Sequence of chain 1.IA:
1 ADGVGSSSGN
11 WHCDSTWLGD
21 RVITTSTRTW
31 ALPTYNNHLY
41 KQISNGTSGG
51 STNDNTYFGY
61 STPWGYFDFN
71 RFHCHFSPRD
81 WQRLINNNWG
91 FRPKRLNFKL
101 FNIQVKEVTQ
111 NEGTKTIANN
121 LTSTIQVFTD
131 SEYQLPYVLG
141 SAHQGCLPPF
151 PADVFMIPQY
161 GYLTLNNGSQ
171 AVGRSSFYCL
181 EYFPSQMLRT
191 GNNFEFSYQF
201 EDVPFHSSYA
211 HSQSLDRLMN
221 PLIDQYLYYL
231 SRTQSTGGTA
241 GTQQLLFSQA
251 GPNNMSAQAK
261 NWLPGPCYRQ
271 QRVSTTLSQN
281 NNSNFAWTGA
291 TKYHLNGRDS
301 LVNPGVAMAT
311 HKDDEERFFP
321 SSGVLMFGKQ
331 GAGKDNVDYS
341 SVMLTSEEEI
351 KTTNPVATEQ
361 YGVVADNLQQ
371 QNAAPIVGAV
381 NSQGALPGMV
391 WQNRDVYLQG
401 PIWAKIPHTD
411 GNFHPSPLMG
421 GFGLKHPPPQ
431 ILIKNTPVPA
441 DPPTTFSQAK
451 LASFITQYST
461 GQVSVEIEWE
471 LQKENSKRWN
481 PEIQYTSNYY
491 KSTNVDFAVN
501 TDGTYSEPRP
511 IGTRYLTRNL

Binding-site contacts:
Ligand atom OP2 contacts residue DC1 of chain 1.YD at 2.5 Å (h-bond).
Ligand atom N6 contacts residue SER416 of chain 1.IA at 3.4 Å (h-bond).
Ligand atom C6 contacts residue VAL203 of chain 1.IA at 4.1 Å (hydrophobic).
Ligand atom C5 contacts residue PRO204 of chain 1.IA at 3.8 Å (hydrophobic).
Ligand atom C5 contacts residue PRO415 of chain 1.IA at 3.7 Å (hydrophobic).
Ligand atom N1 contacts residue GLY423 of chain 1.IA at 3.0 Å (h-bond).
Ligand atom N7 contacts residue SER416 of chain 1.IA at 3.3 Å.
Ligand atom N3 contacts residue PRO415 of chain 1.IA at 3.9 Å.
Ligand atom C6 contacts residue PRO415 of chain 1.IA at 3.7 Å (hydrophobic).
Ligand atom N1 contacts residue PRO415 of chain 1.IA at 3.7 Å.
Ligand atom N1 contacts residue VAL203 of chain 1.IA at 3.5 Å.
Ligand atom C6 contacts residue GLY423 of chain 1.IA at 3.9 Å.
Ligand atom OP1 contacts residue DC1 of chain 1.YD at 2.5 Å (h-bond).
Ligand atom C2' contacts residue HIS414 of chain 1.IA at 3.2 Å.
Ligand atom C2' contacts residue PRO415 of chain 1.IA at 3.8 Å (hydrophobic).
Ligand atom N7 contacts residue HIS414 of chain 1.IA at 3.6 Å.
Ligand atom O4' contacts residue DC1 of chain 1.YD at 3.9 Å.
Ligand atom C1' contacts residue PRO415 of chain 1.IA at 3.7 Å (hydrophobic).
Ligand atom C2 contacts residue PRO204 of chain 1.IA at 4.1 Å (hydrophobic).
Ligand atom C8 contacts residue HIS414 of chain 1.IA at 3.0 Å.
Ligand atom O5' contacts residue DC1 of chain 1.YD at 2.5 Å (h-bond).
Ligand atom N9 contacts residue HIS414 of chain 1.IA at 4.1 Å.
Ligand atom C2 contacts residue GLY423 of chain 1.IA at 3.4 Å.
Ligand atom C4' contacts residue DC1 of chain 1.YD at 3.9 Å.
Ligand atom C6 contacts residue SER416 of chain 1.IA at 4.0 Å.
Ligand atom N6 contacts residue PHE422 of chain 1.IA at 4.0 Å.
Ligand atom C8 contacts residue SER416 of chain 1.IA at 4.1 Å.
Ligand atom C2 contacts residue PRO415 of chain 1.IA at 3.8 Å (hydrophobic).
Ligand atom P contacts residue DC1 of chain 1.YD at 1.6 Å.
Ligand atom C5 contacts residue SER416 of chain 1.IA at 3.8 Å.
Ligand atom N7 contacts residue ASN393 of chain 1.IA at 4.0 Å.
Ligand atom C6 contacts residue PRO204 of chain 1.IA at 3.9 Å (hydrophobic).
Ligand atom C2 contacts residue VAL203 of chain 1.IA at 4.1 Å (hydrophobic).
Ligand atom N6 contacts residue GLY423 of chain 1.IA at 3.5 Å (h-bond).
Ligand atom C4 contacts residue PRO415 of chain 1.IA at 3.8 Å (hydrophobic).
Ligand atom C4 contacts residue PRO204 of chain 1.IA at 4.0 Å (hydrophobic).
Ligand atom N9 contacts residue PRO415 of chain 1.IA at 4.0 Å.
Ligand atom C5' contacts residue DC1 of chain 1.YD at 3.1 Å.
Ligand atom N7 contacts residue PRO204 of chain 1.IA at 4.1 Å.
Ligand atom N6 contacts residue GLY421 of chain 1.IA at 4.0 Å.

This protein binds this small molecule.
Small molecule (SMILES): Nc1ncnc2c1ncn2[C@H]1C[C@H](O)[C@@H](COP(=O)(O)O)O1